The small molecule below binds the protein below.
Small molecule (SMILES): CC(=O)N[C@H]1[C@H](O[C@H]2[C@H](O)[C@@H](NC(C)=O)CO[C@@H]2CO)O[C@H](CO)[C@@H](O[C@@H]2O[C@H](CO[C@H]3O[C@H](CO)[C@@H](O)[C@H](O)[C@@H]3O)[C@@H](O)[C@H](O[C@H]3O[C@H](CO)[C@@H](O)[C@H](O)[C@@H]3O)[C@@H]2O)[C@@H]1O

Sequence of chain 1.B:
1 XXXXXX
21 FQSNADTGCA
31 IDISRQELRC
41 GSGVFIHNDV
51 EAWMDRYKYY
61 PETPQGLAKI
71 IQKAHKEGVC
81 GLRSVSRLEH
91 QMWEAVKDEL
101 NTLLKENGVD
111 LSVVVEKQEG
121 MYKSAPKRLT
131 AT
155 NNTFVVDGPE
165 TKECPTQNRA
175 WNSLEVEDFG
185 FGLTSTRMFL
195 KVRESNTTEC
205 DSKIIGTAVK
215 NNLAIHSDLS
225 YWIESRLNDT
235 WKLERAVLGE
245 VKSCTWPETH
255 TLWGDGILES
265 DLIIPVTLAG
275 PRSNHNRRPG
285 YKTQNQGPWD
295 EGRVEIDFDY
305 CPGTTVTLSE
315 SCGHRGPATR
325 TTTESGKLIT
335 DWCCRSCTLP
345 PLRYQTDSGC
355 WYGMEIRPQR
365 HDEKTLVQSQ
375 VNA

Binding-site contacts:
Ligand atom N2 contacts residue ASN232 of chain 1.B at 2.9 Å (h-bond).
Ligand atom O7 contacts residue ASN232 of chain 1.B at 4.1 Å.
Ligand atom C2 contacts residue ASN232 of chain 1.B at 2.5 Å.
Ligand atom C5 contacts residue ASN232 of chain 1.B at 3.7 Å.
Ligand atom C4 contacts residue ASN232 of chain 1.B at 4.3 Å.
Ligand atom O6 contacts residue ASP233 of chain 1.B at 3.4 Å.
Ligand atom C6 contacts residue LEU343 of chain 1.B at 4.3 Å (hydrophobic).
Ligand atom O5 contacts residue ASN232 of chain 1.B at 2.4 Å (h-bond).
Ligand atom C1 contacts residue ASN232 of chain 1.B at 1.5 Å.
Ligand atom C7 contacts residue ASN232 of chain 1.B at 3.7 Å.
Ligand atom C3 contacts residue ASN232 of chain 1.B at 3.8 Å.